A small-molecule ligand and the protein it binds are described below.
Small molecule (SMILES): Oc1cc(O)c2c(c1)O[C@H](c1ccc(O)c(O)c1)[C@H](O)C2

Sequence of chain 1.C:
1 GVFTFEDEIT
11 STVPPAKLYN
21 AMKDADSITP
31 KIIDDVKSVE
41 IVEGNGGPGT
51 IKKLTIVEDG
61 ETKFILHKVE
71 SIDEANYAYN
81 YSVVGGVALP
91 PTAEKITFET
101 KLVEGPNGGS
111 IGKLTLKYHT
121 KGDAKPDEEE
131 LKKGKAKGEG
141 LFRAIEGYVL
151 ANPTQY

Binding-site contacts:
Ligand atom CAN contacts residue LYS137 of chain 1.C at 3.7 Å.
Ligand atom CAT contacts residue LYS137 of chain 1.C at 3.5 Å.
Ligand atom CAI contacts residue LEU141 of chain 1.C at 3.9 Å (hydrophobic).
Ligand atom OAC contacts residue HIS67 of chain 1.C at 4.1 Å.
Ligand atom CBC contacts residue LYS137 of chain 1.C at 4.1 Å.
Ligand atom CAT contacts residue ILE33 of chain 1.C at 3.6 Å (hydrophobic).
Ligand atom CBF contacts residue VAL36 of chain 1.C at 4.1 Å (hydrophobic).
Ligand atom CAO contacts residue THR29 of chain 1.C at 3.9 Å.
Ligand atom CBD contacts residue VAL36 of chain 1.C at 4.2 Å (hydrophobic).
Ligand atom CAI contacts residue TYR81 of chain 1.C at 3.7 Å (hydrophobic).
Ligand atom CAV contacts residue LEU54 of chain 1.C at 3.7 Å (hydrophobic).
Ligand atom CAK contacts residue LYS137 of chain 1.C at 3.2 Å.
Ligand atom OAB contacts residue ASP35 of chain 1.C at 3.9 Å.
Ligand atom CAU contacts residue HIS67 of chain 1.C at 3.8 Å.
Ligand atom OAD contacts residue THR29 of chain 1.C at 3.2 Å (h-bond).
Ligand atom CBC contacts residue VAL36 of chain 1.C at 4.3 Å (hydrophobic).
Ligand atom OAG contacts residue ILE56 of chain 1.C at 3.5 Å.
Ligand atom CAY contacts residue LYS137 of chain 1.C at 3.6 Å.
Ligand atom OAC contacts residue LEU141 of chain 1.C at 4.2 Å.
Ligand atom CAP contacts residue ILE65 of chain 1.C at 3.8 Å (hydrophobic).
Ligand atom CAV contacts residue THR29 of chain 1.C at 3.9 Å.
Ligand atom CAJ contacts residue HIS67 of chain 1.C at 4.1 Å.
Ligand atom CAI contacts residue HIS67 of chain 1.C at 3.7 Å.
Ligand atom CAN contacts residue ILE33 of chain 1.C at 3.6 Å (hydrophobic).
Ligand atom CBE contacts residue LEU54 of chain 1.C at 4.1 Å (hydrophobic).
Ligand atom CBD contacts residue LYS137 of chain 1.C at 4.0 Å.
Ligand atom OAD contacts residue LEU54 of chain 1.C at 4.0 Å.
Ligand atom OAR contacts residue ILE33 of chain 1.C at 4.2 Å.
Ligand atom CAU contacts residue LEU141 of chain 1.C at 4.0 Å (hydrophobic).
Ligand atom CBA contacts residue LEU54 of chain 1.C at 4.0 Å (hydrophobic).
Ligand atom CAV contacts residue LEU141 of chain 1.C at 4.3 Å (hydrophobic).
Ligand atom OAD contacts residue VAL39 of chain 1.C at 4.0 Å.
Ligand atom OAD contacts residue ALA25 of chain 1.C at 4.2 Å.
Ligand atom CAJ contacts residue TYR81 of chain 1.C at 4.3 Å (hydrophobic).
Ligand atom OAR contacts residue LYS137 of chain 1.C at 4.2 Å.
Ligand atom OAG contacts residue LYS137 of chain 1.C at 3.4 Å (salt-bridge).
Ligand atom OAB contacts residue LYS137 of chain 1.C at 3.8 Å.
Ligand atom CAO contacts residue LEU54 of chain 1.C at 3.5 Å (hydrophobic).
Ligand atom CAK contacts residue ASP35 of chain 1.C at 3.7 Å.
Ligand atom OAB contacts residue ILE33 of chain 1.C at 3.5 Å.